Sequence of chain 53.F:
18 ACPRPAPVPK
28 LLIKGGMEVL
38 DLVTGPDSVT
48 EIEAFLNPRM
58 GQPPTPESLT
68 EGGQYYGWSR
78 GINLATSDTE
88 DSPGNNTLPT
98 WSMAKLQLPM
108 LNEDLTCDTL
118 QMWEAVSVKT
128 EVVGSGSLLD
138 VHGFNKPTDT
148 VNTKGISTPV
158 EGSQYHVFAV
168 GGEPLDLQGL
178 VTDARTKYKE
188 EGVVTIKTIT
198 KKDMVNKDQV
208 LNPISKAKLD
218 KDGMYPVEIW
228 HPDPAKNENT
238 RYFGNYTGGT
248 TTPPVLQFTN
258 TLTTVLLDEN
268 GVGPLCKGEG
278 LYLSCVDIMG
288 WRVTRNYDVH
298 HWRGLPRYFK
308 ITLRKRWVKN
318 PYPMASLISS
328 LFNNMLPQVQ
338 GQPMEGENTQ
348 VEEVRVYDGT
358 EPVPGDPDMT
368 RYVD

Sequence of chain 52.F:
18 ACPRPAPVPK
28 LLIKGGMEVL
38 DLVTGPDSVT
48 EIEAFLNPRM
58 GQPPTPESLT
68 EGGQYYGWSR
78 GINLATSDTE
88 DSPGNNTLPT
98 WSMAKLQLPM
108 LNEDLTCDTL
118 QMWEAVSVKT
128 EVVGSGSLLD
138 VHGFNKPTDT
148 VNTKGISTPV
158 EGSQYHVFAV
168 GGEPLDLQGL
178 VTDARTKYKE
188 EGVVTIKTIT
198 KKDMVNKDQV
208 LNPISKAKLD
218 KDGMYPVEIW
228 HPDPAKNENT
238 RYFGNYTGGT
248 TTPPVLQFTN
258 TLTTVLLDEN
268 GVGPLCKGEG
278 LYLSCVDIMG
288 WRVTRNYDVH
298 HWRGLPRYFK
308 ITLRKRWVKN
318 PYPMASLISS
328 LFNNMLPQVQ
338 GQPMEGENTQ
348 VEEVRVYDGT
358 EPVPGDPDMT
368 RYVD

Binding-site contacts:
Ligand atom O1A contacts residue SER89 of chain 53.F at 4.1 Å.
Ligand atom O1A contacts residue GLY78 of chain 53.F at 3.7 Å.
Ligand atom C11 contacts residue ASP85 of chain 52.F at 4.2 Å.
Ligand atom O4 contacts residue ASN80 of chain 53.F at 4.0 Å.
Ligand atom O3 contacts residue VAL296 of chain 53.F at 4.3 Å.
Ligand atom N5 contacts residue TYR72 of chain 53.F at 3.0 Å (h-bond).
Ligand atom C3 contacts residue GLY78 of chain 53.F at 3.9 Å.
Ligand atom C1 contacts residue TYR72 of chain 53.F at 4.0 Å (hydrophobic).
Ligand atom C3 contacts residue HIS298 of chain 53.F at 4.1 Å.
Ligand atom O1A contacts residue TYR72 of chain 53.F at 3.1 Å.
Ligand atom O3 contacts residue GLY78 of chain 53.F at 3.6 Å.
Ligand atom C3 contacts residue VAL296 of chain 53.F at 3.7 Å (hydrophobic).
Ligand atom O1B contacts residue ARG77 of chain 53.F at 2.5 Å (salt-bridge).
Ligand atom O4 contacts residue TYR72 of chain 53.F at 3.8 Å.
Ligand atom O8 contacts residue GLU87 of chain 53.F at 3.9 Å.
Ligand atom O4 contacts residue ILE79 of chain 53.F at 3.6 Å (h-bond).
Ligand atom C2 contacts residue GLY78 of chain 53.F at 4.1 Å.
Ligand atom O4 contacts residue HIS298 of chain 53.F at 3.0 Å (h-bond).
Ligand atom C1 contacts residue ARG77 of chain 53.F at 3.1 Å.
Ligand atom O8 contacts residue ARG77 of chain 53.F at 3.1 Å (salt-bridge).
Ligand atom O4 contacts residue THR291 of chain 53.F at 3.4 Å.
Ligand atom C8 contacts residue ARG77 of chain 53.F at 4.1 Å.
Ligand atom O1A contacts residue ARG77 of chain 53.F at 3.0 Å (salt-bridge).
Ligand atom C1 contacts residue GLY78 of chain 53.F at 4.1 Å.
Ligand atom C6 contacts residue TYR72 of chain 53.F at 3.8 Å (hydrophobic).
Ligand atom C4 contacts residue GLY78 of chain 53.F at 3.4 Å.
Ligand atom C5 contacts residue ASN93 of chain 53.F at 4.1 Å.
Ligand atom C3 contacts residue GLY78 of chain 53.F at 4.1 Å.
Ligand atom O6 contacts residue ASN93 of chain 53.F at 3.0 Å (h-bond).
Ligand atom C4 contacts residue HIS298 of chain 53.F at 4.0 Å.
Ligand atom C10 contacts residue TYR72 of chain 53.F at 4.1 Å (hydrophobic).
Ligand atom O8 contacts residue TYR72 of chain 53.F at 3.9 Å.
Ligand atom C4 contacts residue TYR72 of chain 53.F at 3.4 Å (hydrophobic).
Ligand atom C6 contacts residue ARG77 of chain 53.F at 4.3 Å.
Ligand atom O1B contacts residue SER89 of chain 53.F at 3.5 Å (h-bond).
Ligand atom C5 contacts residue TYR72 of chain 53.F at 3.5 Å (hydrophobic).
Ligand atom C1 contacts residue SER89 of chain 53.F at 4.2 Å.
Ligand atom C6 contacts residue ASN93 of chain 53.F at 3.1 Å.
Ligand atom C3 contacts residue ARG77 of chain 53.F at 4.1 Å.
Ligand atom O4 contacts residue GLY78 of chain 53.F at 3.2 Å.

This protein binds this small molecule.
Small molecule (SMILES): CC(=O)N[C@@H]1[C@@H](O[C@@H]2O[C@H](CO)[C@H](O)[C@H](O[C@]3(C(=O)O)C[C@H](O)[C@@H](NC(C)=O)[C@H]([C@H](O)[C@H](O)CO)O3)[C@H]2O)[C@H](O)[C@@H](CO[C@]2(C(=O)O)C[C@H](O)[C@@H](NC(C)=O)[C@H]([C@H](O)[C@H](O)CO)O2)O[C@H]1O